Binding-site contacts:
Ligand atom N6 contacts residue GLY637 of chain 3.A at 3.4 Å (h-bond).
Ligand atom N9 contacts residue HIS630 of chain 3.A at 4.4 Å.
Ligand atom C6 contacts residue PRO631 of chain 3.A at 4.3 Å (hydrophobic).
Ligand atom C5 contacts residue PRO420 of chain 3.A at 4.5 Å (hydrophobic).
Ligand atom N6 contacts residue PHE638 of chain 3.A at 3.7 Å.
Ligand atom C6 contacts residue GLY639 of chain 3.A at 3.7 Å.
Ligand atom C2 contacts residue PRO631 of chain 3.A at 4.2 Å (hydrophobic).
Ligand atom N6 contacts residue SER632 of chain 3.A at 3.6 Å.
Ligand atom C8 contacts residue HIS630 of chain 3.A at 3.3 Å.
Ligand atom N3 contacts residue GLY639 of chain 3.A at 4.2 Å.
Ligand atom N1 contacts residue GLY639 of chain 3.A at 3.0 Å (h-bond).
Ligand atom C5 contacts residue PRO631 of chain 3.A at 4.4 Å (hydrophobic).
Ligand atom N7 contacts residue HIS630 of chain 3.A at 3.7 Å.
Ligand atom N9 contacts residue PRO631 of chain 3.A at 3.9 Å.
Ligand atom C4 contacts residue PRO631 of chain 3.A at 4.2 Å (hydrophobic).
Ligand atom C5 contacts residue SER632 of chain 3.A at 3.9 Å.
Ligand atom N6 contacts residue GLY639 of chain 3.A at 3.5 Å (h-bond).
Ligand atom N7 contacts residue ASP609 of chain 3.A at 4.0 Å.
Ligand atom N1 contacts residue PRO631 of chain 3.A at 4.2 Å.
Ligand atom N6 contacts residue PRO633 of chain 3.A at 4.4 Å.
Ligand atom C2 contacts residue GLY639 of chain 3.A at 2.9 Å.
Ligand atom N1 contacts residue PHE638 of chain 3.A at 4.1 Å.
Ligand atom C6 contacts residue SER632 of chain 3.A at 4.0 Å.
Ligand atom N7 contacts residue SER632 of chain 3.A at 3.7 Å.
Ligand atom C2 contacts residue ILE622 of chain 3.A at 4.3 Å (hydrophobic).
Ligand atom N3 contacts residue PRO631 of chain 3.A at 4.1 Å.

Sequence of chain 3.A:
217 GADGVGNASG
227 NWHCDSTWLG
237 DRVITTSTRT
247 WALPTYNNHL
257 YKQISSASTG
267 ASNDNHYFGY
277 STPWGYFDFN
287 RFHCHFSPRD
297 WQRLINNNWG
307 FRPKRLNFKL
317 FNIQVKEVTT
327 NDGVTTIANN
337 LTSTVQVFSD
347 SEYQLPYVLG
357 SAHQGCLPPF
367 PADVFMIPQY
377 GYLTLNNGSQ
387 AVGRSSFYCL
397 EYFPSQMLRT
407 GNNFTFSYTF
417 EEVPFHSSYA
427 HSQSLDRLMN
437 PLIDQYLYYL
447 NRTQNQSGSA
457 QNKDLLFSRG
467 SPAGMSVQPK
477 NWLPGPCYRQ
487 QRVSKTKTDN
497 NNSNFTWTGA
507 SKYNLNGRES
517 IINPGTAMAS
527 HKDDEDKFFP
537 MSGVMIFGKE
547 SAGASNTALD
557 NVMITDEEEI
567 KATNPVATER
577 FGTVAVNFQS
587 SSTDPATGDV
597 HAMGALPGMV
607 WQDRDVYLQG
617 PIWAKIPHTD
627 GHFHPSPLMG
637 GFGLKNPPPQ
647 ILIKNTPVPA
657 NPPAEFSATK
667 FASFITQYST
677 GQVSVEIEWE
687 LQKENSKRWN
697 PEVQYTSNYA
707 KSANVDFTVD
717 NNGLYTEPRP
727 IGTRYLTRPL

This protein binds this small molecule.
Small molecule (SMILES): Nc1ncnc2[nH]cnc12